Binding-site contacts:
Ligand atom P1 contacts residue ALA302 of chain 1.T at 3.8 Å.
Ligand atom O3 contacts residue GLY301 of chain 1.T at 2.7 Å (h-bond).
Ligand atom C16 contacts residue THR334 of chain 1.T at 3.3 Å.
Ligand atom C11 contacts residue ALA302 of chain 1.T at 3.1 Å (hydrophobic).
Ligand atom N1 contacts residue MET303 of chain 1.T at 3.4 Å (h-bond).
Ligand atom C4 contacts residue SER300 of chain 1.T at 3.5 Å.
Ligand atom C22 contacts residue SER828 of chain 1.T at 3.9 Å.
Ligand atom C1 contacts residue GLU167 of chain 1.T at 3.5 Å.
Ligand atom O2 contacts residue GLU360 of chain 1.T at 2.9 Å (salt-bridge).
Ligand atom O2 contacts residue TYR422 of chain 1.T at 2.4 Å (h-bond).
Ligand atom C15 contacts residue LYS364 of chain 1.T at 3.7 Å.
Ligand atom C27 contacts residue SER828 of chain 1.T at 3.8 Å.
Ligand atom O1 contacts residue ZN1 of chain 1.BO at 2.4 Å.
Ligand atom P1 contacts residue ZN1 of chain 1.BO at 2.9 Å.
Ligand atom C21 contacts residue TYR422 of chain 1.T at 3.5 Å (hydrophobic).
Ligand atom C3 contacts residue GLN165 of chain 1.T at 3.8 Å.
Ligand atom O1 contacts residue GLU304 of chain 1.T at 2.8 Å (salt-bridge).
Ligand atom C25 contacts residue SER828 of chain 1.T at 3.8 Å.
Ligand atom C13 contacts residue GLU338 of chain 1.T at 3.4 Å.
Ligand atom O2 contacts residue ZN1 of chain 1.BO at 2.3 Å.
Ligand atom O1 contacts residue HIS341 of chain 1.T at 3.6 Å.
Ligand atom C9 contacts residue ALA302 of chain 1.T at 3.5 Å (hydrophobic).
Ligand atom N1 contacts residue GLU304 of chain 1.T at 3.0 Å (salt-bridge).
Ligand atom C6 contacts residue PHE417 of chain 1.T at 3.7 Å (hydrophobic).
Ligand atom O1 contacts residue HIS337 of chain 1.T at 3.5 Å (h-bond).
Ligand atom C26 contacts residue SER829 of chain 1.T at 3.4 Å.
Ligand atom C13 contacts residue ALA302 of chain 1.T at 3.8 Å (hydrophobic).
Ligand atom P1 contacts residue TYR422 of chain 1.T at 3.8 Å.
Ligand atom O2 contacts residue HIS337 of chain 1.T at 3.9 Å.
Ligand atom C23 contacts residue SER828 of chain 1.T at 3.7 Å.
Ligand atom N3 contacts residue TYR422 of chain 1.T at 3.8 Å.
Ligand atom C1 contacts residue PHE417 of chain 1.T at 3.6 Å (hydrophobic).
Ligand atom O1 contacts residue GLU338 of chain 1.T at 3.2 Å (salt-bridge).
Ligand atom C7 contacts residue PHE417 of chain 1.T at 3.4 Å (hydrophobic).
Ligand atom C10 contacts residue GLY301 of chain 1.T at 3.8 Å.
Ligand atom C3 contacts residue SER300 of chain 1.T at 3.0 Å.
Ligand atom C15 contacts residue GLU367 of chain 1.T at 3.7 Å.
Ligand atom N1 contacts residue GLU167 of chain 1.T at 2.6 Å (salt-bridge).
Ligand atom C8 contacts residue TYR422 of chain 1.T at 3.9 Å (hydrophobic).
Ligand atom C15 contacts residue HIS337 of chain 1.T at 3.6 Å.

A protein and the small-molecule ligand that binds it are described below.
Small molecule (SMILES): CC(C)C[C@H](CP(=O)(O)[C@@H](N)CCc1ccccc1)C(=O)N[C@@H](Cc1c[nH]c2ccccc12)C(N)=O

Sequence of chain 1.T:
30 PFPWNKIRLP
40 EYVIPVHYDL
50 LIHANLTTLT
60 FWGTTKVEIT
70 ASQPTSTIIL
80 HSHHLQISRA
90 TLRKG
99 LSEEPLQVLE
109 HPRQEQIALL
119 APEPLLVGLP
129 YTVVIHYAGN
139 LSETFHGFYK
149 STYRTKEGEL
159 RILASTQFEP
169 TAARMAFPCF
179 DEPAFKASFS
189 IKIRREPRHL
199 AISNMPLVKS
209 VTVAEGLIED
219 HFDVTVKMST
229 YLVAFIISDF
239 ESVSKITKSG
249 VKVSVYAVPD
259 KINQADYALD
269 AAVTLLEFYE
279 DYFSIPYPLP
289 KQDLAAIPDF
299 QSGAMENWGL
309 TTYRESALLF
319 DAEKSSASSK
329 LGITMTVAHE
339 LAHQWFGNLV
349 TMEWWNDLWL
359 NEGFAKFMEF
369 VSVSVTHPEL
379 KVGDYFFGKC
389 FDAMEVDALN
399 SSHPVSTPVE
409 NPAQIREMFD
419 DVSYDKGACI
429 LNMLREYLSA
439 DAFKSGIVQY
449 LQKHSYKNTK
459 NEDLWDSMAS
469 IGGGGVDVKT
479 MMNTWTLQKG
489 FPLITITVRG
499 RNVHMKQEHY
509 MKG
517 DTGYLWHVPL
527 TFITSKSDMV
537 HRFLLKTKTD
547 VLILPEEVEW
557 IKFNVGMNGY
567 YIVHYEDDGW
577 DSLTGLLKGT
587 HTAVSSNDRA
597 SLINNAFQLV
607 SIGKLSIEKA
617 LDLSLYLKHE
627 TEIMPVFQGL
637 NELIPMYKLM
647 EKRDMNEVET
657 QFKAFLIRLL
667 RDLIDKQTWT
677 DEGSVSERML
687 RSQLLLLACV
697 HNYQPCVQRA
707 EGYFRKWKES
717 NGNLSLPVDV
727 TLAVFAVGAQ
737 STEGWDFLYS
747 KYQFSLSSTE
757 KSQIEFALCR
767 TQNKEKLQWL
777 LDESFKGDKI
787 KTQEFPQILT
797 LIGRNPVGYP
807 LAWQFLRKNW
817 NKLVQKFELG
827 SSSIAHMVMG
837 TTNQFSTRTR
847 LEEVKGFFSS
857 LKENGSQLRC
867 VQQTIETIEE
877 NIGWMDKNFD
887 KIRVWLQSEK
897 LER